Binding-site contacts:
Ligand atom C1 contacts residue THR318 of chain 1.C at 3.6 Å.
Ligand atom C2 contacts residue ASN38 of chain 1.C at 2.4 Å.
Ligand atom O6 contacts residue LEU52 of chain 1.D at 3.3 Å.
Ligand atom N2 contacts residue ASN38 of chain 1.C at 2.9 Å (h-bond).
Ligand atom O6 contacts residue ASN49 of chain 1.D at 4.3 Å.
Ligand atom O5 contacts residue ALA39 of chain 1.C at 4.1 Å.
Ligand atom C1 contacts residue ASN38 of chain 1.C at 1.4 Å.
Ligand atom C1 contacts residue ALA39 of chain 1.C at 4.0 Å (hydrophobic).
Ligand atom C4 contacts residue ASN38 of chain 1.C at 4.1 Å.
Ligand atom C6 contacts residue THR40 of chain 1.C at 4.1 Å.
Ligand atom C5 contacts residue ASN38 of chain 1.C at 3.6 Å.
Ligand atom C5 contacts residue THR40 of chain 1.C at 4.3 Å.
Ligand atom C5 contacts residue THR318 of chain 1.C at 4.0 Å.
Ligand atom O7 contacts residue ASN38 of chain 1.C at 4.0 Å.
Ligand atom C7 contacts residue ASN38 of chain 1.C at 3.7 Å.
Ligand atom C3 contacts residue ASN38 of chain 1.C at 3.7 Å.
Ligand atom C6 contacts residue THR318 of chain 1.C at 3.8 Å.
Ligand atom O6 contacts residue THR318 of chain 1.C at 3.5 Å.
Ligand atom O5 contacts residue THR318 of chain 1.C at 2.9 Å (h-bond).
Ligand atom C6 contacts residue LEU52 of chain 1.D at 3.5 Å (hydrophobic).
Ligand atom O5 contacts residue ASN38 of chain 1.C at 2.3 Å (h-bond).

Sequence of chain 1.D:
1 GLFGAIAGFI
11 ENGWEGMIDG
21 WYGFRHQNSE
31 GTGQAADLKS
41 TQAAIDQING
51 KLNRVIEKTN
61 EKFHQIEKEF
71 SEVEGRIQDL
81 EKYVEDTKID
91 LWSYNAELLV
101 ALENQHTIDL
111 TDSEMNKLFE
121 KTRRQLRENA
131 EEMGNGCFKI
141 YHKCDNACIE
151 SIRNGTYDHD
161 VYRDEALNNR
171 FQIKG

This small molecule binds to this protein.
Small molecule (SMILES): CC(=O)N[C@@H]1[C@@H](O)[C@H](O)[C@@H](CO)O[C@H]1O

Sequence of chain 1.C:
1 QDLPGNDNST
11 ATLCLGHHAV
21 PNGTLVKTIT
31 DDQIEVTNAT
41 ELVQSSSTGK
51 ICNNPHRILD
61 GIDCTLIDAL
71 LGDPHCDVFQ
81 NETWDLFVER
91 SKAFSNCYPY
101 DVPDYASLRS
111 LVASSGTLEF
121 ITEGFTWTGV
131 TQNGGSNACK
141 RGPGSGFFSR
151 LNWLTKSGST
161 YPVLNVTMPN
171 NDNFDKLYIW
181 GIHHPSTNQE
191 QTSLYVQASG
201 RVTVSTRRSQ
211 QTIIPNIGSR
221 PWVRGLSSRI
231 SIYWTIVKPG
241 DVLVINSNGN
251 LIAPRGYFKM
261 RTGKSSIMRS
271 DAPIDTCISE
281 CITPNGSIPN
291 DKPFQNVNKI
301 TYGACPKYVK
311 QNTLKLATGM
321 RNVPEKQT